Binding-site contacts:
Ligand atom O7 contacts residue GLY266 of chain 1.D at 3.3 Å.
Ligand atom C8 contacts residue VAL265 of chain 1.D at 3.9 Å (hydrophobic).
Ligand atom O5 contacts residue ASN267 of chain 1.D at 2.5 Å (h-bond).
Ligand atom C7 contacts residue VAL265 of chain 1.D at 4.0 Å (hydrophobic).
Ligand atom N2 contacts residue ASN267 of chain 1.D at 2.9 Å (h-bond).
Ligand atom C7 contacts residue ASN267 of chain 1.D at 3.9 Å.
Ligand atom C7 contacts residue GLY266 of chain 1.D at 4.2 Å.
Ligand atom C3 contacts residue ASN267 of chain 1.D at 3.8 Å.
Ligand atom C4 contacts residue ASN267 of chain 1.D at 4.3 Å.
Ligand atom C5 contacts residue ASN267 of chain 1.D at 3.7 Å.
Ligand atom O7 contacts residue ASN267 of chain 1.D at 3.6 Å (h-bond).
Ligand atom C1 contacts residue ASN267 of chain 1.D at 1.4 Å.
Ligand atom O7 contacts residue VAL265 of chain 1.D at 3.8 Å.
Ligand atom C2 contacts residue ASN267 of chain 1.D at 2.5 Å.

A protein and the small-molecule ligand that binds it are described below.
Small molecule (SMILES): CC(=O)N[C@@H]1[C@@H](O)[C@H](O)[C@@H](CO)O[C@H]1O

Sequence of chain 1.D:
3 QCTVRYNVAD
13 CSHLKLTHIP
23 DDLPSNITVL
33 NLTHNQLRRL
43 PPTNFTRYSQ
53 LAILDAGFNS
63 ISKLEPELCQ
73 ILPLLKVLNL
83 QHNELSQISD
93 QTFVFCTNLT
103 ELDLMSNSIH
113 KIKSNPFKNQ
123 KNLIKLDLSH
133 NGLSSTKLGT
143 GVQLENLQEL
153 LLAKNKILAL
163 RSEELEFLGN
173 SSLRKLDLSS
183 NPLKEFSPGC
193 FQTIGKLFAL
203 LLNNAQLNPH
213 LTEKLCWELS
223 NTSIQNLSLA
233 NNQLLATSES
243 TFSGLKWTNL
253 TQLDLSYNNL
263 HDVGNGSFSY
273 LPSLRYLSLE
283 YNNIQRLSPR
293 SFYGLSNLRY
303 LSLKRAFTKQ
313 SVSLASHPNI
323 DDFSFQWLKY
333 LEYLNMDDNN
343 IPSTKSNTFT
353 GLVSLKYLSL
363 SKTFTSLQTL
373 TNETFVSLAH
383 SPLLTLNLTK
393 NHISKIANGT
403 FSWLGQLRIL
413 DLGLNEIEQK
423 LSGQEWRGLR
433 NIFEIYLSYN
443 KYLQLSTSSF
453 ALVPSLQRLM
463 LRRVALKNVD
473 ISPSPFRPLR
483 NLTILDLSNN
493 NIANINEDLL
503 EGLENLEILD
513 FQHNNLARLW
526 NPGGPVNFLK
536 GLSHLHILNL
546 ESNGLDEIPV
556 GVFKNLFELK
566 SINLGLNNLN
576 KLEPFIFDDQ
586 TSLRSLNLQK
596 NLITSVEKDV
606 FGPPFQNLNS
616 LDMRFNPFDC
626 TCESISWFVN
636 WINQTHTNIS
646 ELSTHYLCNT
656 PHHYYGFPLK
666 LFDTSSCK